Binding-site contacts:
Ligand atom O6 contacts residue HIS464 of chain 1.A at 4.1 Å.
Ligand atom O7 contacts residue HIS464 of chain 1.A at 4.2 Å.
Ligand atom N2 contacts residue ASN488 of chain 1.A at 2.9 Å (h-bond).
Ligand atom C1 contacts residue ASN488 of chain 1.A at 1.4 Å.
Ligand atom C3 contacts residue ASN488 of chain 1.A at 3.8 Å.
Ligand atom O5 contacts residue ASN488 of chain 1.A at 2.3 Å (h-bond).
Ligand atom C7 contacts residue HIS464 of chain 1.A at 4.5 Å.
Ligand atom O7 contacts residue ASN488 of chain 1.A at 4.5 Å.
Ligand atom C4 contacts residue ASN488 of chain 1.A at 4.2 Å.
Ligand atom C7 contacts residue ASN488 of chain 1.A at 3.9 Å.
Ligand atom C1 contacts residue HIS464 of chain 1.A at 4.1 Å.
Ligand atom C2 contacts residue HIS464 of chain 1.A at 4.0 Å.
Ligand atom C6 contacts residue HIS464 of chain 1.A at 4.2 Å.
Ligand atom C2 contacts residue ASN488 of chain 1.A at 2.4 Å.
Ligand atom O5 contacts residue HIS464 of chain 1.A at 4.2 Å.
Ligand atom C5 contacts residue ASN488 of chain 1.A at 3.6 Å.

A protein and the small-molecule ligand that binds it are described below.
Small molecule (SMILES): CC(=O)N[C@@H]1[C@@H](O)[C@H](O)[C@@H](CO)O[C@H]1O

Sequence of chain 1.A:
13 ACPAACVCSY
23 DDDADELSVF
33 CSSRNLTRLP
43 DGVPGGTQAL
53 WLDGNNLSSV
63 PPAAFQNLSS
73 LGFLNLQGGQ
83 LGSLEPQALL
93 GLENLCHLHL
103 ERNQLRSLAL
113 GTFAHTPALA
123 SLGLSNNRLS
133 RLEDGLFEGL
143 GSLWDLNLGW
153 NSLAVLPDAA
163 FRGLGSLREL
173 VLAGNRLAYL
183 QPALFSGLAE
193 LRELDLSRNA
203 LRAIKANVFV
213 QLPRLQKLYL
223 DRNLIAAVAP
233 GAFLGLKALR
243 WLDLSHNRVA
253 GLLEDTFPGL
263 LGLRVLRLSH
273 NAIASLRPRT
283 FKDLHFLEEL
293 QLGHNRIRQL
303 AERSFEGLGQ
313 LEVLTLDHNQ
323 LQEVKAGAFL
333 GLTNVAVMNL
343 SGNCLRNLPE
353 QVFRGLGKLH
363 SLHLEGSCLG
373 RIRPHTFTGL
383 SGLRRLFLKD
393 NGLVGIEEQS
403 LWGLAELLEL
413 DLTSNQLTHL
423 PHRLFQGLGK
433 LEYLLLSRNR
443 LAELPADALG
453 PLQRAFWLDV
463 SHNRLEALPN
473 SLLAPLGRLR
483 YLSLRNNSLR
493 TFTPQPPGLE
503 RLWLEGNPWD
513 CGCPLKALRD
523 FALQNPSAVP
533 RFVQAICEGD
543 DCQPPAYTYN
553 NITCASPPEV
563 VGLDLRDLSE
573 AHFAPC